A small-molecule ligand and the protein it binds are described below.
Small molecule (SMILES): CC(C)[C@H](NC(=O)[C@H](CC(N)=O)NC(=O)[C@@H]1CCCN1C(=O)[C@H](CC(N)=O)NC(=O)[C@H](C)N)C(=O)N[C@H](C=O)CC(=O)O

Binding-site contacts:
Ligand atom O contacts residue TRP52 of chain 1.D at 3.7 Å.
Ligand atom OD2 contacts residue GLY103 of chain 1.D at 3.6 Å (h-bond).
Ligand atom O contacts residue TYR32 of chain 1.D at 2.6 Å (h-bond).
Ligand atom CB contacts residue ARG96 of chain 1.E at 3.9 Å.
Ligand atom ND2 contacts residue TRP32 of chain 1.E at 3.3 Å.
Ligand atom ND2 contacts residue TYR91 of chain 1.E at 2.9 Å (h-bond).
Ligand atom OD2 contacts residue ASP102 of chain 1.D at 3.6 Å.
Ligand atom CG2 contacts residue TRP32 of chain 1.E at 3.6 Å (hydrophobic).
Ligand atom O contacts residue TYR32 of chain 1.D at 3.5 Å.
Ligand atom N contacts residue TYR32 of chain 1.D at 3.8 Å.
Ligand atom N contacts residue TYR101 of chain 1.D at 2.8 Å (h-bond).
Ligand atom ND2 contacts residue THR92 of chain 1.E at 3.4 Å (h-bond).
Ligand atom CG contacts residue SER93 of chain 1.E at 3.8 Å.
Ligand atom CA contacts residue TYR32 of chain 1.D at 3.7 Å (hydrophobic).
Ligand atom O contacts residue TYR32 of chain 1.D at 4.0 Å.
Ligand atom O contacts residue TYR101 of chain 1.D at 2.7 Å (h-bond).
Ligand atom CG contacts residue TRP32 of chain 1.E at 4.1 Å (hydrophobic).
Ligand atom OD1 contacts residue SER93 of chain 1.E at 3.9 Å.
Ligand atom CG contacts residue SER93 of chain 1.E at 3.8 Å.
Ligand atom CA contacts residue TYR101 of chain 1.D at 3.8 Å (hydrophobic).
Ligand atom CG contacts residue TYR94 of chain 1.E at 4.0 Å (hydrophobic).
Ligand atom CG contacts residue THR92 of chain 1.E at 3.8 Å.
Ligand atom CA contacts residue ASP102 of chain 1.D at 4.0 Å.
Ligand atom OD1 contacts residue ARG96 of chain 1.E at 2.8 Å (salt-bridge).
Ligand atom CB contacts residue TYR94 of chain 1.E at 3.5 Å (hydrophobic).
Ligand atom C contacts residue TYR32 of chain 1.D at 3.5 Å (hydrophobic).
Ligand atom OD1 contacts residue THR92 of chain 1.E at 4.1 Å.
Ligand atom C contacts residue TYR32 of chain 1.D at 4.0 Å (hydrophobic).
Ligand atom OD1 contacts residue TYR91 of chain 1.E at 3.4 Å (h-bond).
Ligand atom CG contacts residue ARG96 of chain 1.E at 3.3 Å.
Ligand atom ND2 contacts residue ARG96 of chain 1.E at 3.5 Å (salt-bridge).
Ligand atom C contacts residue TYR101 of chain 1.D at 3.6 Å (hydrophobic).
Ligand atom C contacts residue TYR101 of chain 1.D at 3.9 Å (hydrophobic).
Ligand atom CD contacts residue THR92 of chain 1.E at 3.5 Å.
Ligand atom ND2 contacts residue SER93 of chain 1.E at 3.0 Å (h-bond).
Ligand atom CA contacts residue TYR101 of chain 1.D at 3.4 Å (hydrophobic).
Ligand atom OD2 contacts residue TYR101 of chain 1.D at 3.9 Å.
Ligand atom O contacts residue PHE100 of chain 1.D at 3.5 Å.
Ligand atom CB contacts residue TRP32 of chain 1.E at 4.0 Å (hydrophobic).
Ligand atom CG contacts residue TYR91 of chain 1.E at 3.5 Å (hydrophobic).

Sequence of chain 1.D:
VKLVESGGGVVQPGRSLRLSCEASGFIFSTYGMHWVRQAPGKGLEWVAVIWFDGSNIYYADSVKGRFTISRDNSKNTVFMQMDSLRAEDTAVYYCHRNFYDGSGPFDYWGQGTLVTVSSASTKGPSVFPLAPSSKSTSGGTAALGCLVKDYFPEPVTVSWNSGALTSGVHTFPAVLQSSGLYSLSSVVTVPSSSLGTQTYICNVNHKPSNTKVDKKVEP

Sequence of chain 1.E:
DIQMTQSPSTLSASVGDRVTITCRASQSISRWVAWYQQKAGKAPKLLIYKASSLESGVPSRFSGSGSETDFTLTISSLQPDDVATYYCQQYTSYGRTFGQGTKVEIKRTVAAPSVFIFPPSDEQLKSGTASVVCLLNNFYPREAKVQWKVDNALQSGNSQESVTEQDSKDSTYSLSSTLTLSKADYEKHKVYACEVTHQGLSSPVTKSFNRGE